Binding-site contacts:
Ligand atom O4' contacts residue PRO204 of chain 1.I at 3.6 Å (h-bond).
Ligand atom O4' contacts residue VAL203 of chain 1.I at 3.6 Å.
Ligand atom C1' contacts residue ARG92 of chain 1.I at 4.4 Å.
Ligand atom O5' contacts residue ASP202 of chain 1.I at 4.4 Å.
Ligand atom C5 contacts residue ARG92 of chain 1.I at 4.3 Å.
Ligand atom C4' contacts residue VAL203 of chain 1.I at 4.2 Å (hydrophobic).
Ligand atom C1' contacts residue VAL203 of chain 1.I at 4.1 Å (hydrophobic).
Ligand atom N1 contacts residue ARG92 of chain 1.I at 4.0 Å.
Ligand atom C4 contacts residue ARG92 of chain 1.I at 4.4 Å.
Ligand atom C2 contacts residue ARG92 of chain 1.I at 4.3 Å.
Ligand atom C3' contacts residue DA1 of chain 1.ZB at 2.6 Å.
Ligand atom O3' contacts residue DA1 of chain 1.ZB at 1.6 Å.
Ligand atom C2' contacts residue DA1 of chain 1.ZB at 3.3 Å.
Ligand atom C6 contacts residue PHE205 of chain 1.I at 4.4 Å (hydrophobic).
Ligand atom C1' contacts residue PRO204 of chain 1.I at 3.7 Å (hydrophobic).
Ligand atom C4' contacts residue DA1 of chain 1.ZB at 3.9 Å.
Ligand atom C5' contacts residue ASP202 of chain 1.I at 4.0 Å.
Ligand atom C5' contacts residue PRO204 of chain 1.I at 4.3 Å (hydrophobic).
Ligand atom O4' contacts residue ARG92 of chain 1.I at 4.2 Å.
Ligand atom C2' contacts residue PRO204 of chain 1.I at 4.3 Å (hydrophobic).
Ligand atom C6 contacts residue ARG92 of chain 1.I at 4.0 Å.
Ligand atom C5 contacts residue PHE205 of chain 1.I at 4.2 Å (hydrophobic).
Ligand atom C4' contacts residue PRO204 of chain 1.I at 3.6 Å (hydrophobic).

The small molecule below binds the protein below.
Small molecule (SMILES): Nc1ccn([C@H]2C[C@H](O)[C@@H](COP(=O)(O)O)O2)c(=O)n1

Sequence of chain 1.I:
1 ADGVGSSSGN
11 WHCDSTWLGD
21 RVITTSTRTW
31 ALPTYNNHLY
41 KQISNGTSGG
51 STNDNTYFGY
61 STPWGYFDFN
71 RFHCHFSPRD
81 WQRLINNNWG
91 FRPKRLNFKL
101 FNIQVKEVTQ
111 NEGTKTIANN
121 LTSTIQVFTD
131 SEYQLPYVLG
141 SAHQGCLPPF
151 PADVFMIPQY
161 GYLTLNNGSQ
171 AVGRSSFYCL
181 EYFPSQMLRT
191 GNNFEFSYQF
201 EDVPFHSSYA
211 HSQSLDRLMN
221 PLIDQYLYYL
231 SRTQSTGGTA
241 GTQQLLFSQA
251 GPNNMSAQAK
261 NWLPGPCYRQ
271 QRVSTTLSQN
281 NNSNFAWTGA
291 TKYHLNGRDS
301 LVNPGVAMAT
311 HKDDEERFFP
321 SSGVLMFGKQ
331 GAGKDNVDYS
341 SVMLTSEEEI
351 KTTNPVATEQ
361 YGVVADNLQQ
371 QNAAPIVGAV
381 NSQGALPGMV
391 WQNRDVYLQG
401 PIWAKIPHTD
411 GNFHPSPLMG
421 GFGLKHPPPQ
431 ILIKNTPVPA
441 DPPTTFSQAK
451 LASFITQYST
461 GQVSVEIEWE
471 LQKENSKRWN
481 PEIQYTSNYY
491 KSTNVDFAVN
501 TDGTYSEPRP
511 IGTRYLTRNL